Sequence of chain 1.B:
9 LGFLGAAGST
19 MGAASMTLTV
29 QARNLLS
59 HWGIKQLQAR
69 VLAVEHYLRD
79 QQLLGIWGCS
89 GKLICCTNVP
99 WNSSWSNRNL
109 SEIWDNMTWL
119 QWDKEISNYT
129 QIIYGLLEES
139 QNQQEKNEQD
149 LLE

Binding-site contacts:
Ligand atom C4 contacts residue ASN114 of chain 1.B at 4.4 Å.
Ligand atom O5 contacts residue ASN114 of chain 1.B at 2.5 Å (h-bond).
Ligand atom C7 contacts residue ASN114 of chain 1.B at 4.0 Å.
Ligand atom C3 contacts residue ASN114 of chain 1.B at 3.9 Å.
Ligand atom C6 contacts residue GLU110 of chain 1.B at 4.3 Å.
Ligand atom C8 contacts residue GLN119 of chain 1.B at 3.3 Å.
Ligand atom C6 contacts residue FUC2 of chain 1.T at 4.5 Å.
Ligand atom C2 contacts residue ASN114 of chain 1.B at 2.5 Å.
Ligand atom C5 contacts residue ASN114 of chain 1.B at 3.8 Å.
Ligand atom N2 contacts residue ASN114 of chain 1.B at 2.9 Å (h-bond).
Ligand atom C5 contacts residue GLU110 of chain 1.B at 4.2 Å.
Ligand atom C5 contacts residue FUC2 of chain 1.T at 4.5 Å.
Ligand atom O7 contacts residue GLN119 of chain 1.B at 4.3 Å.
Ligand atom O4 contacts residue FUC2 of chain 1.T at 3.5 Å.
Ligand atom C1 contacts residue ASN114 of chain 1.B at 1.5 Å.
Ligand atom C3 contacts residue ARG106 of chain 1.B at 4.4 Å.
Ligand atom C1 contacts residue GLU110 of chain 1.B at 4.2 Å.
Ligand atom C7 contacts residue GLN119 of chain 1.B at 4.4 Å.
Ligand atom C8 contacts residue MET115 of chain 1.B at 3.6 Å (hydrophobic).
Ligand atom C8 contacts residue ASN114 of chain 1.B at 4.4 Å.
Ligand atom C6 contacts residue NAG1 of chain 1.T at 4.1 Å.

The protein below binds the small molecule below.
Small molecule (SMILES): CC(=O)N[C@@H]1[C@@H](O)[C@H](O)[C@@H](CO)O[C@H]1O